The small molecule below binds the protein below.
Small molecule (SMILES): CC(=O)N[C@@H]1[C@@H](O)[C@H](O)[C@@H](CO)O[C@H]1O

Binding-site contacts:
Ligand atom O5 contacts residue ASN6 of chain 1.A at 2.2 Å (h-bond).
Ligand atom C1 contacts residue ASN6 of chain 1.A at 1.4 Å.
Ligand atom C2 contacts residue ASN6 of chain 1.A at 2.4 Å.
Ligand atom C3 contacts residue ASN6 of chain 1.A at 3.7 Å.
Ligand atom N2 contacts residue ASN6 of chain 1.A at 2.9 Å (h-bond).
Ligand atom C4 contacts residue ASN6 of chain 1.A at 4.1 Å.
Ligand atom C7 contacts residue ASN6 of chain 1.A at 4.0 Å.
Ligand atom C5 contacts residue ASN6 of chain 1.A at 3.6 Å.

Sequence of chain 1.A:
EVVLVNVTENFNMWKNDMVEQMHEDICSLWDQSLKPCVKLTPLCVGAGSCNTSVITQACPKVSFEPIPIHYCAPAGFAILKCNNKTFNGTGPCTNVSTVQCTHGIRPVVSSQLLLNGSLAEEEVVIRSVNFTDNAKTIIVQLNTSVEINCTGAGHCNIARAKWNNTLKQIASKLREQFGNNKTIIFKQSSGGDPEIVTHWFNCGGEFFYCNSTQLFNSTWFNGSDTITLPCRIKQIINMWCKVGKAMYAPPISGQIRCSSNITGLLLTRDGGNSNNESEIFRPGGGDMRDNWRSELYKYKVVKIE